This protein binds this small molecule.
Small molecule (SMILES): O=[N+]([O-])c1cc(O)c(O)c([N+](=O)[O-])c1

Sequence of chain 1.A:
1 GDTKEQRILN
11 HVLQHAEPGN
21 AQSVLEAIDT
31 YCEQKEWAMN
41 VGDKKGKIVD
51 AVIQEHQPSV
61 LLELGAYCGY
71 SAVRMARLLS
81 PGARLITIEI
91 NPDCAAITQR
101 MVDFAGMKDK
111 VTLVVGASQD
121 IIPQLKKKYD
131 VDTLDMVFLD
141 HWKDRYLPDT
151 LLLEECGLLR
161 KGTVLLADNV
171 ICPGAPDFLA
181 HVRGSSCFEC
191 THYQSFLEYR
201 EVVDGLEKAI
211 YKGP

Binding-site contacts:
Ligand atom C2 contacts residue LYS143 of chain 1.A at 3.6 Å.
Ligand atom O1 contacts residue ASP168 of chain 1.A at 3.3 Å (salt-bridge).
Ligand atom C6 contacts residue PRO173 of chain 1.A at 4.0 Å (hydrophobic).
Ligand atom O3 contacts residue HIS141 of chain 1.A at 3.6 Å.
Ligand atom C4 contacts residue PRO173 of chain 1.A at 3.7 Å (hydrophobic).
Ligand atom C1 contacts residue MG1 of chain 1.B at 2.9 Å.
Ligand atom C5 contacts residue PRO173 of chain 1.A at 3.7 Å (hydrophobic).
Ligand atom O4 contacts residue LYS143 of chain 1.A at 3.9 Å.
Ligand atom C2 contacts residue MET39 of chain 1.A at 4.0 Å (hydrophobic).
Ligand atom C6 contacts residue GLU198 of chain 1.A at 3.3 Å.
Ligand atom O5 contacts residue PRO173 of chain 1.A at 3.7 Å.
Ligand atom N1 contacts residue TRP142 of chain 1.A at 4.0 Å.
Ligand atom C1 contacts residue GLU198 of chain 1.A at 3.1 Å.
Ligand atom N2 contacts residue TRP37 of chain 1.A at 3.6 Å.
Ligand atom N1 contacts residue SAM1 of chain 1.C at 4.0 Å.
Ligand atom O2 contacts residue SAM1 of chain 1.C at 2.7 Å.
Ligand atom C2 contacts residue MG1 of chain 1.B at 2.9 Å.
Ligand atom N2 contacts residue PRO173 of chain 1.A at 3.8 Å.
Ligand atom O2 contacts residue LYS143 of chain 1.A at 2.8 Å (salt-bridge).
Ligand atom O1 contacts residue GLU198 of chain 1.A at 2.5 Å (salt-bridge).
Ligand atom C5 contacts residue TRP37 of chain 1.A at 3.9 Å (hydrophobic).
Ligand atom C2 contacts residue SAM1 of chain 1.C at 3.5 Å.
Ligand atom O6 contacts residue TRP37 of chain 1.A at 3.4 Å.
Ligand atom C2 contacts residue ASN169 of chain 1.A at 3.2 Å.
Ligand atom C3 contacts residue LYS143 of chain 1.A at 3.7 Å.
Ligand atom O3 contacts residue SAM1 of chain 1.C at 3.2 Å.
Ligand atom O2 contacts residue MG1 of chain 1.B at 2.1 Å.
Ligand atom C1 contacts residue ASN169 of chain 1.A at 3.1 Å.
Ligand atom O2 contacts residue ASN169 of chain 1.A at 2.8 Å (h-bond).
Ligand atom O3 contacts residue LYS143 of chain 1.A at 3.0 Å (salt-bridge).
Ligand atom O3 contacts residue TRP142 of chain 1.A at 3.6 Å.
Ligand atom N1 contacts residue LYS143 of chain 1.A at 3.4 Å.
Ligand atom C1 contacts residue MET39 of chain 1.A at 4.0 Å (hydrophobic).
Ligand atom O1 contacts residue ASN169 of chain 1.A at 2.8 Å (h-bond).
Ligand atom O4 contacts residue TRP142 of chain 1.A at 3.5 Å.
Ligand atom C6 contacts residue ASN169 of chain 1.A at 3.5 Å.
Ligand atom O6 contacts residue LEU197 of chain 1.A at 3.8 Å.
Ligand atom O1 contacts residue MG1 of chain 1.B at 2.1 Å.
Ligand atom O2 contacts residue ASP140 of chain 1.A at 2.9 Å (salt-bridge).
Ligand atom C6 contacts residue TRP37 of chain 1.A at 3.9 Å (hydrophobic).